Sequence of chain 1.A:
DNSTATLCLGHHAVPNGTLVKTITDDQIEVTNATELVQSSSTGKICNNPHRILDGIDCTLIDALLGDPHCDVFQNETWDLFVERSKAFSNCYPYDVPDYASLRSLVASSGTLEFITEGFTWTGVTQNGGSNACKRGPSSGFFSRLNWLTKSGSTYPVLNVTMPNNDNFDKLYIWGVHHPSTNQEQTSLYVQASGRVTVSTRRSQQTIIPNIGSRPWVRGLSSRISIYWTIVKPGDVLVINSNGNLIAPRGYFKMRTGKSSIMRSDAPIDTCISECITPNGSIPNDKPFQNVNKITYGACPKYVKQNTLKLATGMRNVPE

Binding-site contacts:
Ligand atom C7 contacts residue SER219 of chain 1.E at 3.6 Å.
Ligand atom O5 contacts residue ASN165 of chain 1.A at 2.4 Å (h-bond).
Ligand atom O7 contacts residue TRP222 of chain 1.E at 2.8 Å (h-bond).
Ligand atom O5 contacts residue TRP222 of chain 1.E at 3.8 Å.
Ligand atom C4 contacts residue ASN165 of chain 1.A at 4.3 Å.
Ligand atom O4 contacts residue TRP222 of chain 1.E at 3.7 Å.
Ligand atom N2 contacts residue TRP222 of chain 1.E at 4.5 Å.
Ligand atom O7 contacts residue PRO221 of chain 1.E at 3.3 Å.
Ligand atom O3 contacts residue TRP222 of chain 1.E at 4.0 Å.
Ligand atom C8 contacts residue THR187 of chain 1.E at 4.3 Å.
Ligand atom C2 contacts residue SER219 of chain 1.E at 3.7 Å.
Ligand atom C1 contacts residue TRP222 of chain 1.E at 4.1 Å (hydrophobic).
Ligand atom C6 contacts residue TRP222 of chain 1.E at 4.1 Å (hydrophobic).
Ligand atom C1 contacts residue ASN165 of chain 1.A at 1.4 Å.
Ligand atom C8 contacts residue SER219 of chain 1.E at 3.5 Å.
Ligand atom C8 contacts residue VAL242 of chain 1.A at 4.4 Å (hydrophobic).
Ligand atom O7 contacts residue ASN165 of chain 1.A at 3.3 Å (h-bond).
Ligand atom C6 contacts residue THR167 of chain 1.A at 3.3 Å.
Ligand atom C7 contacts residue ASN165 of chain 1.A at 3.4 Å.
Ligand atom N2 contacts residue ASN165 of chain 1.A at 3.1 Å (h-bond).
Ligand atom C7 contacts residue TRP222 of chain 1.E at 3.8 Å (hydrophobic).
Ligand atom O5 contacts residue THR167 of chain 1.A at 4.5 Å.
Ligand atom O6 contacts residue TRP222 of chain 1.E at 4.2 Å.
Ligand atom C5 contacts residue TRP222 of chain 1.E at 4.4 Å (hydrophobic).
Ligand atom C7 contacts residue PRO221 of chain 1.E at 4.0 Å (hydrophobic).
Ligand atom C2 contacts residue TRP222 of chain 1.E at 3.7 Å (hydrophobic).
Ligand atom O7 contacts residue ARG220 of chain 1.E at 3.8 Å.
Ligand atom C5 contacts residue ASN165 of chain 1.A at 3.6 Å.
Ligand atom C3 contacts residue TRP222 of chain 1.E at 4.4 Å (hydrophobic).
Ligand atom C2 contacts residue ASN165 of chain 1.A at 2.5 Å.
Ligand atom C4 contacts residue TRP222 of chain 1.E at 4.1 Å (hydrophobic).
Ligand atom N2 contacts residue SER219 of chain 1.E at 2.9 Å (h-bond).
Ligand atom C8 contacts residue THR167 of chain 1.A at 3.7 Å.
Ligand atom C3 contacts residue ASN165 of chain 1.A at 3.9 Å.
Ligand atom C8 contacts residue TRP222 of chain 1.E at 4.4 Å (hydrophobic).
Ligand atom O6 contacts residue THR167 of chain 1.A at 3.0 Å (h-bond).
Ligand atom C1 contacts residue SER219 of chain 1.E at 3.7 Å.
Ligand atom C3 contacts residue SER219 of chain 1.E at 4.2 Å.
Ligand atom C8 contacts residue PRO221 of chain 1.E at 3.8 Å (hydrophobic).

A protein and the small-molecule ligand that binds it are described below.
Small molecule (SMILES): CC(=O)N[C@H]1[C@H](O[C@H]2[C@H](O)[C@@H](NC(C)=O)CO[C@@H]2CO)O[C@H](CO)[C@@H](O)[C@@H]1O

Sequence of chain 1.E:
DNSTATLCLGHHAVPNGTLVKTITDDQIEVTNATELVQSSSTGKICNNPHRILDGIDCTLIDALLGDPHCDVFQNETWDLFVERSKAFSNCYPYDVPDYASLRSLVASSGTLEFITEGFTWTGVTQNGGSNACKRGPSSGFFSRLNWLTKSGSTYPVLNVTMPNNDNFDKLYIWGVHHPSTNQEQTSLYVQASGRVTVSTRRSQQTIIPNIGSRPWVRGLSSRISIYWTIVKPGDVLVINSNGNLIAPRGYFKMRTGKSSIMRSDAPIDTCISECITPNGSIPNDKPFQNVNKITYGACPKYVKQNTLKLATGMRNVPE